Binding-site contacts:
Ligand atom C contacts residue TYR63 of chain 1.A at 4.0 Å (hydrophobic).
Ligand atom CD contacts residue TYR63 of chain 1.A at 3.9 Å (hydrophobic).
Ligand atom CG contacts residue ASN35 of chain 1.A at 4.0 Å.
Ligand atom O contacts residue ILE37 of chain 1.A at 3.2 Å (h-bond).
Ligand atom C1 contacts residue TYR13 of chain 1.A at 3.8 Å (hydrophobic).
Ligand atom N contacts residue ASN35 of chain 1.A at 3.4 Å (h-bond).
Ligand atom C contacts residue TYR63 of chain 1.A at 4.0 Å (hydrophobic).
Ligand atom N contacts residue TYR63 of chain 1.A at 4.0 Å.
Ligand atom N1 contacts residue ASP23 of chain 1.A at 3.8 Å.
Ligand atom CB contacts residue TYR13 of chain 1.A at 3.9 Å (hydrophobic).
Ligand atom C1 contacts residue ALA62 of chain 1.A at 3.5 Å (hydrophobic).
Ligand atom C4 contacts residue GLN24 of chain 1.A at 3.8 Å.
Ligand atom O2 contacts residue TYR63 of chain 1.A at 3.5 Å.
Ligand atom C2 contacts residue PRO38 of chain 1.A at 4.2 Å (hydrophobic).
Ligand atom ON1 contacts residue GLN24 of chain 1.A at 3.8 Å.
Ligand atom O1 contacts residue ALA62 of chain 1.A at 3.6 Å (h-bond).
Ligand atom O contacts residue TYR63 of chain 1.A at 3.6 Å.
Ligand atom C6 contacts residue TYR13 of chain 1.A at 3.8 Å (hydrophobic).
Ligand atom C4 contacts residue ASP23 of chain 1.A at 4.1 Å.
Ligand atom CB contacts residue ASN35 of chain 1.A at 3.8 Å.
Ligand atom CA contacts residue ASN35 of chain 1.A at 4.1 Å.
Ligand atom O2 contacts residue ILE37 of chain 1.A at 3.5 Å.
Ligand atom O2 contacts residue ALA62 of chain 1.A at 3.2 Å (h-bond).
Ligand atom CG contacts residue PHE128 of chain 1.A at 3.6 Å (hydrophobic).
Ligand atom C3 contacts residue ASP23 of chain 1.A at 3.2 Å.
Ligand atom C1 contacts residue ASP23 of chain 1.A at 3.6 Å.
Ligand atom O contacts residue LEU36 of chain 1.A at 3.7 Å.
Ligand atom C3 contacts residue LEU36 of chain 1.A at 4.0 Å (hydrophobic).
Ligand atom C contacts residue LEU36 of chain 1.A at 3.9 Å (hydrophobic).
Ligand atom CA contacts residue LEU27 of chain 1.A at 4.1 Å (hydrophobic).
Ligand atom O contacts residue TYR63 of chain 1.A at 2.8 Å (h-bond).
Ligand atom CD contacts residue PHE128 of chain 1.A at 4.1 Å (hydrophobic).
Ligand atom N4 contacts residue GLN24 of chain 1.A at 3.8 Å.
Ligand atom C3 contacts residue ILE37 of chain 1.A at 3.7 Å (hydrophobic).
Ligand atom CB contacts residue ASN35 of chain 1.A at 3.9 Å.
Ligand atom N contacts residue ASN35 of chain 1.A at 3.8 Å.
Ligand atom O contacts residue TYR63 of chain 1.A at 4.0 Å.
Ligand atom C2 contacts residue ASP23 of chain 1.A at 3.3 Å.
Ligand atom CB contacts residue LEU36 of chain 1.A at 3.5 Å (hydrophobic).
Ligand atom N1 contacts residue TYR13 of chain 1.A at 3.9 Å.

The small molecule below binds the protein below.
Small molecule (SMILES): CC(C)C[C@H](NC(=O)[C@H](C)NC(=O)CCC(=O)O)C(=O)N1CCC[C@H]1C(=O)N[C@@H](C)C(=O)Nc1ccc([N+](=O)O)cc1

Sequence of chain 1.A:
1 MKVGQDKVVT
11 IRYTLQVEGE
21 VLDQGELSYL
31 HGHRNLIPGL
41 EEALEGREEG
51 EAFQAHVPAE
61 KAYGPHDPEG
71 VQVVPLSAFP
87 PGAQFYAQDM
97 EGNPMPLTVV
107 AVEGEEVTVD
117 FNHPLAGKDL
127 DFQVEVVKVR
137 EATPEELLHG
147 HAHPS